A small-molecule ligand and the protein it binds are described below.
Small molecule (SMILES): CC(=O)N[C@@H]1[C@@H](O)[C@H](O)[C@@H](CO)O[C@H]1O

Binding-site contacts:
Ligand atom O5 contacts residue ASN160 of chain 1.B at 2.4 Å (h-bond).
Ligand atom C6 contacts residue ASN163 of chain 1.B at 3.9 Å.
Ligand atom C5 contacts residue THR162 of chain 1.B at 3.8 Å.
Ligand atom C2 contacts residue ASN160 of chain 1.B at 2.2 Å.
Ligand atom O7 contacts residue ASN160 of chain 1.B at 3.6 Å (h-bond).
Ligand atom C1 contacts residue THR162 of chain 1.B at 3.4 Å.
Ligand atom C7 contacts residue ASN160 of chain 1.B at 3.2 Å.
Ligand atom C4 contacts residue ASN160 of chain 1.B at 4.1 Å.
Ligand atom O6 contacts residue THR162 of chain 1.B at 4.2 Å.
Ligand atom N2 contacts residue ASN160 of chain 1.B at 2.6 Å (h-bond).
Ligand atom O5 contacts residue ASN163 of chain 1.B at 3.3 Å.
Ligand atom C8 contacts residue ASN160 of chain 1.B at 4.3 Å.
Ligand atom O6 contacts residue ASN163 of chain 1.B at 3.8 Å.
Ligand atom O5 contacts residue THR162 of chain 1.B at 3.5 Å (h-bond).
Ligand atom C5 contacts residue ASN160 of chain 1.B at 3.7 Å.
Ligand atom C6 contacts residue THR162 of chain 1.B at 3.3 Å.
Ligand atom C5 contacts residue ASN163 of chain 1.B at 4.2 Å.
Ligand atom C3 contacts residue ASN160 of chain 1.B at 3.6 Å.
Ligand atom C1 contacts residue ASN163 of chain 1.B at 4.0 Å.
Ligand atom C1 contacts residue ASN160 of chain 1.B at 1.5 Å.

Sequence of chain 1.B:
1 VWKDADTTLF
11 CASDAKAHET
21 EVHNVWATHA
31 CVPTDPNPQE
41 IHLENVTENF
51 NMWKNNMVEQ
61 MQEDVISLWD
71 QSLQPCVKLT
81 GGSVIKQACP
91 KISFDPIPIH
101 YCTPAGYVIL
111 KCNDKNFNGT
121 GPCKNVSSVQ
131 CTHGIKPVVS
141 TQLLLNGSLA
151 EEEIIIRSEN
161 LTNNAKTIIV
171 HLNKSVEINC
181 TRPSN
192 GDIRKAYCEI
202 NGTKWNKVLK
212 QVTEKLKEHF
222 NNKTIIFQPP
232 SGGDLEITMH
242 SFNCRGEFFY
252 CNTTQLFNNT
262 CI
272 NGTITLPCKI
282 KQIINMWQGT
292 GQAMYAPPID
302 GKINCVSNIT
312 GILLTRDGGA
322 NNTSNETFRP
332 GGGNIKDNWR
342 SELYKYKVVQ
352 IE